Sequence of chain 1.B:
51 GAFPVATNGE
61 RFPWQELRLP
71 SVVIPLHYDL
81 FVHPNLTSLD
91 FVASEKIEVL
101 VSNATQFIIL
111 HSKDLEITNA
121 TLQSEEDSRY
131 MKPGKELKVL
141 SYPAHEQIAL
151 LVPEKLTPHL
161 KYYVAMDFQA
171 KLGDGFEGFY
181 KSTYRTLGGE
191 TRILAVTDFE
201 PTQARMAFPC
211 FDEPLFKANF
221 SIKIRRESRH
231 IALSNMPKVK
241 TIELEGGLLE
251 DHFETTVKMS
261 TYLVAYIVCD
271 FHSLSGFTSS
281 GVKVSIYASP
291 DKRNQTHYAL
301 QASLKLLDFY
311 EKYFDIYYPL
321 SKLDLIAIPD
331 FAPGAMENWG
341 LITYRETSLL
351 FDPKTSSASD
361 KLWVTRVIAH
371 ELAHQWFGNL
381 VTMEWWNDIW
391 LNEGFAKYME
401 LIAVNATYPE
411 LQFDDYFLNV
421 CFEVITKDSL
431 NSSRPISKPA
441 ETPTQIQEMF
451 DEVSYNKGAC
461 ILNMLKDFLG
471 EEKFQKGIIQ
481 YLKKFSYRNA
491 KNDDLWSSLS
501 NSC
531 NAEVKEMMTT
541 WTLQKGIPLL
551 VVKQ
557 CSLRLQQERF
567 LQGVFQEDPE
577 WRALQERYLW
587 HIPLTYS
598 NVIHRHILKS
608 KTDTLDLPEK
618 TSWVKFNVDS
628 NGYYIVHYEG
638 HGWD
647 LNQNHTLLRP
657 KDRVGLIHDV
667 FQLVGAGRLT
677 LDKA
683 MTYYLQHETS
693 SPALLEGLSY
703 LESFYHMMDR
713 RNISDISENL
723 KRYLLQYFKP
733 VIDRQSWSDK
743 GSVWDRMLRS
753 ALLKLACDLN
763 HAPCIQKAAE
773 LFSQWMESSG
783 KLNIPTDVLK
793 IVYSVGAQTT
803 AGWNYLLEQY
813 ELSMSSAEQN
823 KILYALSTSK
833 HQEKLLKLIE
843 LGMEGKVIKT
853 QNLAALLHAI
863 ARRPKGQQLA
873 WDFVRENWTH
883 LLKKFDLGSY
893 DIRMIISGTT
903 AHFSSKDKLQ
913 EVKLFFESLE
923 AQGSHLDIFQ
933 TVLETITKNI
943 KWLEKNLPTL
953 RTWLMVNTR

Binding-site contacts:
Ligand atom C8 contacts residue ASN959 of chain 1.B at 4.0 Å.
Ligand atom N2 contacts residue ASN959 of chain 1.B at 2.8 Å (h-bond).
Ligand atom C3 contacts residue ASN959 of chain 1.B at 3.8 Å.
Ligand atom O7 contacts residue TYR729 of chain 1.B at 3.9 Å.
Ligand atom C1 contacts residue ASN959 of chain 1.B at 1.5 Å.
Ligand atom C7 contacts residue ASN959 of chain 1.B at 3.5 Å.
Ligand atom O7 contacts residue ASN959 of chain 1.B at 3.9 Å.
Ligand atom O5 contacts residue ASN959 of chain 1.B at 2.5 Å (h-bond).
Ligand atom C4 contacts residue ASN959 of chain 1.B at 4.4 Å.
Ligand atom C2 contacts residue ASN959 of chain 1.B at 2.5 Å.
Ligand atom C5 contacts residue ASN959 of chain 1.B at 3.8 Å.
Ligand atom C8 contacts residue GLN728 of chain 1.B at 3.9 Å.

The small molecule below binds the protein below.
Small molecule (SMILES): CC(=O)N[C@@H]1[C@@H](O)[C@H](O)[C@@H](CO)O[C@H]1O